Sequence of chain 2.A:
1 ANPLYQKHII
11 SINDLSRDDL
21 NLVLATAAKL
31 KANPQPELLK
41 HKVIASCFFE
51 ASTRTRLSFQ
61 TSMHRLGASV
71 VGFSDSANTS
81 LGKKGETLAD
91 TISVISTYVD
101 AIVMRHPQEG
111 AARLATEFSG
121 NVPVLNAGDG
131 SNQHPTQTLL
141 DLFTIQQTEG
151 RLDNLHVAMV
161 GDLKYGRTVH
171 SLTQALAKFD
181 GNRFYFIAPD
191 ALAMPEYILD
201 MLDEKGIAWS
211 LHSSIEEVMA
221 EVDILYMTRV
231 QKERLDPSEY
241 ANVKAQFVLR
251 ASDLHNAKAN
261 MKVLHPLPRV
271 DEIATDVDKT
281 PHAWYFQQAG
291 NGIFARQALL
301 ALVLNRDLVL

Sequence of chain 1.A:
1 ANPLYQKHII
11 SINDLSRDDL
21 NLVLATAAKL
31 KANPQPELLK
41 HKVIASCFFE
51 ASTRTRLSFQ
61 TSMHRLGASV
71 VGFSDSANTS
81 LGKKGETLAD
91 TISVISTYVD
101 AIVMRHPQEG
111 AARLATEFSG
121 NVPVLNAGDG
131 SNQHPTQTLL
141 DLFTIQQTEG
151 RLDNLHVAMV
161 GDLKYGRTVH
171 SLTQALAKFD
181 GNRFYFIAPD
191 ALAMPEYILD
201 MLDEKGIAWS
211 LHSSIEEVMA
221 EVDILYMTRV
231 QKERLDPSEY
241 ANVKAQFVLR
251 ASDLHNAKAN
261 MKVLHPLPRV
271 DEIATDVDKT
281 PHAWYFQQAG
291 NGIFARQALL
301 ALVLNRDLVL

Binding-site contacts:
Ligand atom C3 contacts residue HIS134 of chain 1.A at 4.3 Å.
Ligand atom O4 contacts residue PRO268 of chain 1.A at 3.7 Å.
Ligand atom C4 contacts residue HIS134 of chain 1.A at 3.4 Å.
Ligand atom C1 contacts residue LEU267 of chain 1.A at 4.2 Å (hydrophobic).
Ligand atom O5 contacts residue ARG229 of chain 1.A at 2.9 Å (salt-bridge).
Ligand atom O5 contacts residue GLN231 of chain 1.A at 3.4 Å (h-bond).
Ligand atom O3 contacts residue PCT1 of chain 1.G at 3.7 Å.
Ligand atom O4 contacts residue LEU267 of chain 1.A at 4.2 Å.
Ligand atom O5 contacts residue LYS84 of chain 2.A at 3.0 Å.
Ligand atom O3 contacts residue ARG105 of chain 1.A at 3.8 Å.
Ligand atom C2 contacts residue LYS84 of chain 2.A at 4.3 Å.
Ligand atom O4 contacts residue GLN231 of chain 1.A at 3.1 Å (h-bond).
Ligand atom C1 contacts residue LYS84 of chain 2.A at 3.9 Å.
Ligand atom C4 contacts residue THR168 of chain 1.A at 3.5 Å.
Ligand atom O5 contacts residue PRO268 of chain 1.A at 4.1 Å.
Ligand atom O3 contacts residue LYS84 of chain 2.A at 3.9 Å.
Ligand atom C4 contacts residue PCT1 of chain 1.G at 3.9 Å.
Ligand atom C2 contacts residue PCT1 of chain 1.G at 3.4 Å.
Ligand atom C3 contacts residue ARG167 of chain 1.A at 3.7 Å.
Ligand atom C1 contacts residue PRO268 of chain 1.A at 3.7 Å (hydrophobic).
Ligand atom C1 contacts residue ARG229 of chain 1.A at 3.5 Å.
Ligand atom C2 contacts residue PRO268 of chain 1.A at 4.1 Å (hydrophobic).
Ligand atom C3 contacts residue PCT1 of chain 1.G at 3.6 Å.
Ligand atom O4 contacts residue ARG229 of chain 1.A at 2.9 Å (salt-bridge).
Ligand atom C1 contacts residue GLN231 of chain 1.A at 3.7 Å.
Ligand atom C2 contacts residue LEU267 of chain 1.A at 3.6 Å (hydrophobic).
Ligand atom C4 contacts residue ARG167 of chain 1.A at 3.5 Å.
Ligand atom O3 contacts residue ARG167 of chain 1.A at 2.9 Å (salt-bridge).

The protein below binds the small molecule below.
Small molecule (SMILES): CC(=O)CC(=O)O